Sequence of chain 1.A:
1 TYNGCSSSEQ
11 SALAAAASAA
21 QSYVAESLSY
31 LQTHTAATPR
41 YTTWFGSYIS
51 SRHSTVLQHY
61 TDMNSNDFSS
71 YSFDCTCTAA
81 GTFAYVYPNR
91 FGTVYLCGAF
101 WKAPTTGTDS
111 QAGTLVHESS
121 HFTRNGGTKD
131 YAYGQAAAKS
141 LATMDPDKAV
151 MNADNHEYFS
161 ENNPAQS

Binding-site contacts:
Ligand atom O4 contacts residue THR42 of chain 1.A at 4.0 Å.
Ligand atom C3 contacts residue THR42 of chain 1.A at 2.9 Å.
Ligand atom C2 contacts residue PRO39 of chain 1.A at 3.8 Å (hydrophobic).
Ligand atom C3 contacts residue PRO39 of chain 1.A at 3.4 Å (hydrophobic).
Ligand atom O4 contacts residue THR38 of chain 1.A at 4.5 Å.
Ligand atom O3 contacts residue THR42 of chain 1.A at 4.3 Å.
Ligand atom O6 contacts residue THR42 of chain 1.A at 4.5 Å.
Ligand atom C1 contacts residue THR43 of chain 1.A at 3.5 Å.
Ligand atom C1 contacts residue PRO39 of chain 1.A at 4.2 Å (hydrophobic).
Ligand atom C5 contacts residue THR42 of chain 1.A at 2.8 Å.
Ligand atom C1 contacts residue THR42 of chain 1.A at 1.5 Å.
Ligand atom O3 contacts residue PRO39 of chain 1.A at 3.6 Å.
Ligand atom O5 contacts residue THR42 of chain 1.A at 2.4 Å (h-bond).
Ligand atom C3 contacts residue THR38 of chain 1.A at 4.3 Å.
Ligand atom O2 contacts residue THR42 of chain 1.A at 3.7 Å.
Ligand atom C2 contacts residue THR43 of chain 1.A at 3.8 Å.
Ligand atom O2 contacts residue THR43 of chain 1.A at 4.2 Å.
Ligand atom C6 contacts residue THR42 of chain 1.A at 4.2 Å.
Ligand atom C2 contacts residue THR42 of chain 1.A at 2.4 Å.
Ligand atom C4 contacts residue THR42 of chain 1.A at 3.3 Å.

This small molecule binds to this protein.
Small molecule (SMILES): OC[C@H]1O[C@H](O)[C@@H](O)[C@@H](O)[C@@H]1O